Sequence of chain 2.A:
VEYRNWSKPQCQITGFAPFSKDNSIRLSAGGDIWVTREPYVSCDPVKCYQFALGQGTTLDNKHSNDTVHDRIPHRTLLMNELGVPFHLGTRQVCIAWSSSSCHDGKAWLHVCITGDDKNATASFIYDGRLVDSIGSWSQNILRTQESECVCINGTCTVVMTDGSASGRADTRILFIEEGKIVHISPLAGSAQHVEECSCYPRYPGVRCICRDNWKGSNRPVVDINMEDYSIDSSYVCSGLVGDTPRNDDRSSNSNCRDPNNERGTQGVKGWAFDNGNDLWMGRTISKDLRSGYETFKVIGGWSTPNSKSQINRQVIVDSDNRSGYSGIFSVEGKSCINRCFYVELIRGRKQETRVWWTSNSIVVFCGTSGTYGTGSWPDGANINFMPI

This small molecule binds to this protein.
Small molecule (SMILES): CC(=O)N[C@H]1[C@H](O[C@H]2[C@H](O)[C@@H](NC(C)=O)CO[C@@H]2CO)O[C@H](CO)[C@@H](O)[C@@H]1O

Binding-site contacts:
Ligand atom C7 contacts residue TYR203 of chain 2.A at 4.1 Å (hydrophobic).
Ligand atom C3 contacts residue ASN5 of chain 2.A at 3.9 Å.
Ligand atom C5 contacts residue ASN5 of chain 2.A at 3.8 Å.
Ligand atom O7 contacts residue NAG1 of chain 2.F at 3.0 Å.
Ligand atom C7 contacts residue NAG2 of chain 2.F at 3.5 Å.
Ligand atom N2 contacts residue ASN5 of chain 2.A at 3.0 Å (h-bond).
Ligand atom C1 contacts residue SER7 of chain 2.A at 4.4 Å.
Ligand atom O7 contacts residue NAG2 of chain 2.F at 3.7 Å.
Ligand atom O6 contacts residue GLU2 of chain 2.A at 3.6 Å (salt-bridge).
Ligand atom C7 contacts residue SER7 of chain 2.A at 3.5 Å.
Ligand atom C8 contacts residue SER7 of chain 2.A at 3.1 Å.
Ligand atom C3 contacts residue NAG2 of chain 2.F at 4.2 Å.
Ligand atom N2 contacts residue SER7 of chain 2.A at 4.0 Å.
Ligand atom C7 contacts residue GLU2 of chain 2.A at 4.4 Å.
Ligand atom C8 contacts residue NAG2 of chain 2.F at 3.9 Å.
Ligand atom O3 contacts residue NAG2 of chain 2.F at 3.3 Å.
Ligand atom O7 contacts residue TYR203 of chain 2.A at 3.5 Å (h-bond).
Ligand atom C1 contacts residue ASN5 of chain 2.A at 1.5 Å.
Ligand atom C8 contacts residue GLU2 of chain 2.A at 3.3 Å.
Ligand atom C2 contacts residue ASN5 of chain 2.A at 2.4 Å.
Ligand atom O5 contacts residue ASN5 of chain 2.A at 2.5 Å (h-bond).
Ligand atom N2 contacts residue NAG2 of chain 2.F at 3.7 Å.
Ligand atom O7 contacts residue ASN5 of chain 2.A at 3.0 Å (h-bond).
Ligand atom C7 contacts residue ASN5 of chain 2.A at 3.2 Å.
Ligand atom C6 contacts residue GLU2 of chain 2.A at 4.0 Å.
Ligand atom C7 contacts residue NAG1 of chain 2.F at 4.1 Å.
Ligand atom C8 contacts residue TYR203 of chain 2.A at 4.0 Å (hydrophobic).
Ligand atom O7 contacts residue SER7 of chain 2.A at 3.9 Å.
Ligand atom C4 contacts residue ASN5 of chain 2.A at 4.3 Å.
Ligand atom C2 contacts residue NAG2 of chain 2.F at 4.2 Å.